Binding-site contacts:
Ligand atom O3 contacts residue LYS115 of chain 5.N at 3.6 Å (salt-bridge).
Ligand atom N2 contacts residue THR116 of chain 5.N at 4.1 Å.
Ligand atom C5 contacts residue LYS181 of chain 5.N at 3.4 Å.
Ligand atom C8 contacts residue ASN259 of chain 5.O at 4.2 Å.
Ligand atom O5 contacts residue ASN259 of chain 5.O at 2.3 Å (h-bond).
Ligand atom O6 contacts residue LYS181 of chain 5.N at 3.4 Å (salt-bridge).
Ligand atom C3 contacts residue LYS115 of chain 5.N at 4.3 Å.
Ligand atom C8 contacts residue ALA258 of chain 5.O at 3.7 Å (hydrophobic).
Ligand atom N2 contacts residue ASN259 of chain 5.O at 2.8 Å (h-bond).
Ligand atom C8 contacts residue LEU257 of chain 5.O at 4.1 Å (hydrophobic).
Ligand atom C1 contacts residue ASN259 of chain 5.O at 1.4 Å.
Ligand atom C4 contacts residue ASN259 of chain 5.O at 4.2 Å.
Ligand atom C4 contacts residue LYS181 of chain 5.N at 3.6 Å.
Ligand atom O4 contacts residue PHE118 of chain 5.N at 4.1 Å.
Ligand atom C8 contacts residue THR116 of chain 5.N at 4.3 Å.
Ligand atom O4 contacts residue LYS181 of chain 5.N at 2.7 Å (salt-bridge).
Ligand atom C3 contacts residue ASN259 of chain 5.O at 3.7 Å.
Ligand atom C2 contacts residue ASN259 of chain 5.O at 2.4 Å.
Ligand atom C6 contacts residue LYS181 of chain 5.N at 3.4 Å.
Ligand atom C7 contacts residue ASN259 of chain 5.O at 3.2 Å.
Ligand atom C5 contacts residue ASN259 of chain 5.O at 3.6 Å.
Ligand atom O7 contacts residue ASN259 of chain 5.O at 3.2 Å (h-bond).

Sequence of chain 5.O:
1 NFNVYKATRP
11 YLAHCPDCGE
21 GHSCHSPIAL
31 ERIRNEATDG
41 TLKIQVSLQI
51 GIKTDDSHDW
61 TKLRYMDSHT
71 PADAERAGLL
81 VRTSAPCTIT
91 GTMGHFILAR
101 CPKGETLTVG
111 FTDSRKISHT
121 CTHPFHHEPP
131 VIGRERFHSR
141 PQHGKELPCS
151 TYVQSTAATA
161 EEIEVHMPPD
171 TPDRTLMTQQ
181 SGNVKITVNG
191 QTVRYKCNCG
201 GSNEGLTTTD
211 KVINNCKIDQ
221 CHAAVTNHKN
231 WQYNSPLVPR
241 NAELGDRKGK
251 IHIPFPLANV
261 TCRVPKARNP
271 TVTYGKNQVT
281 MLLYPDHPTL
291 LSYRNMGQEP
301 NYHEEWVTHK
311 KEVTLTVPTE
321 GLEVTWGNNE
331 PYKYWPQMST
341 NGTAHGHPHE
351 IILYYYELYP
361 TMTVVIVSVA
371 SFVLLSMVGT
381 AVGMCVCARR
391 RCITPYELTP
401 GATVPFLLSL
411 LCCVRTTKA

Sequence of chain 5.N:
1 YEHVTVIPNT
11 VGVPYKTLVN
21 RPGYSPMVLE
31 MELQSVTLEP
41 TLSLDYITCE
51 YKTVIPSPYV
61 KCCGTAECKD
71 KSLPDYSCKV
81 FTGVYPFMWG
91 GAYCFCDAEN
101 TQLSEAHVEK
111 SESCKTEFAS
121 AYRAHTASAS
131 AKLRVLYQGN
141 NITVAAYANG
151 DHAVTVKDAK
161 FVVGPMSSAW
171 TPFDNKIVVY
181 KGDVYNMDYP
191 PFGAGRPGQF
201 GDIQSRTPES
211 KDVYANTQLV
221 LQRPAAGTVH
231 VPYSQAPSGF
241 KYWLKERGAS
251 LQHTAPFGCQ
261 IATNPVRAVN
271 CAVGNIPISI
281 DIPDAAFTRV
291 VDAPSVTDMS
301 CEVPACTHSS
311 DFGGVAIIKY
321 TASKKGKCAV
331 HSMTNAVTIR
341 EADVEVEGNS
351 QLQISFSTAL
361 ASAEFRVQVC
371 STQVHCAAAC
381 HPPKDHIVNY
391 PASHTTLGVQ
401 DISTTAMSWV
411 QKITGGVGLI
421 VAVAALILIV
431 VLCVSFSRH

This small molecule binds to this protein.
Small molecule (SMILES): CC(=O)N[C@@H]1[C@@H](O)[C@H](O)[C@@H](CO)O[C@H]1O